Sequence of chain 4.A:
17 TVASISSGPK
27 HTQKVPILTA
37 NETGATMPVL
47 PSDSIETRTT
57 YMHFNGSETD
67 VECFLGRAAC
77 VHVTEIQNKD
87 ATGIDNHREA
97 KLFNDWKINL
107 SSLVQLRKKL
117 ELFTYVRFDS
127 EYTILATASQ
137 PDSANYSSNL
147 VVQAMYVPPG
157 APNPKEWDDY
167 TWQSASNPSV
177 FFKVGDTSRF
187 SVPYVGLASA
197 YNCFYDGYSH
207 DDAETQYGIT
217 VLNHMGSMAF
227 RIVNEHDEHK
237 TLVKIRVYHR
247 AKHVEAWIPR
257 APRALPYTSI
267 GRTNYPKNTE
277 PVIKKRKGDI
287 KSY

Binding-site contacts:
Ligand atom C4A contacts residue PRO174 of chain 4.A at 3.1 Å (hydrophobic).
Ligand atom N3A contacts residue ALA24 of chain 4.C at 3.8 Å.
Ligand atom O1 contacts residue LEU106 of chain 4.A at 3.7 Å.
Ligand atom C2A contacts residue PHE186 of chain 4.A at 3.3 Å (hydrophobic).
Ligand atom C5C contacts residue VAL191 of chain 4.A at 3.8 Å (hydrophobic).
Ligand atom C6B contacts residue TYR128 of chain 4.A at 3.3 Å (hydrophobic).
Ligand atom C4B contacts residue TYR152 of chain 4.A at 3.8 Å (hydrophobic).
Ligand atom N2 contacts residue LEU106 of chain 4.A at 3.8 Å.
Ligand atom C1B contacts residue TYR128 of chain 4.A at 3.6 Å (hydrophobic).
Ligand atom C1B contacts residue ILE104 of chain 4.A at 4.0 Å (hydrophobic).
Ligand atom C3C contacts residue TYR128 of chain 4.A at 3.4 Å (hydrophobic).
Ligand atom N3A contacts residue PHE186 of chain 4.A at 4.0 Å.
Ligand atom C5B contacts residue MET224 of chain 4.A at 3.8 Å (hydrophobic).
Ligand atom C4C contacts residue VAL188 of chain 4.A at 3.7 Å (hydrophobic).
Ligand atom C1C contacts residue TYR128 of chain 4.A at 3.7 Å (hydrophobic).
Ligand atom C4B contacts residue PHE186 of chain 4.A at 3.6 Å (hydrophobic).
Ligand atom C1C contacts residue LEU106 of chain 4.A at 3.8 Å (hydrophobic).
Ligand atom C2C contacts residue TYR197 of chain 4.A at 3.7 Å (hydrophobic).
Ligand atom C5A contacts residue VAL176 of chain 4.A at 3.6 Å (hydrophobic).
Ligand atom O1 contacts residue MET221 of chain 4.A at 3.9 Å.
Ligand atom C5B contacts residue PHE186 of chain 4.A at 3.9 Å (hydrophobic).
Ligand atom C4 contacts residue LEU106 of chain 4.A at 3.9 Å (hydrophobic).
Ligand atom O1A contacts residue PHE186 of chain 4.A at 3.0 Å.
Ligand atom C2A contacts residue TYR152 of chain 4.A at 3.6 Å (hydrophobic).
Ligand atom C1B contacts residue VAL188 of chain 4.A at 3.8 Å (hydrophobic).
Ligand atom C4 contacts residue TYR197 of chain 4.A at 3.8 Å (hydrophobic).
Ligand atom C6B contacts residue ILE104 of chain 4.A at 3.6 Å (hydrophobic).
Ligand atom N3A contacts residue PRO174 of chain 4.A at 3.7 Å.
Ligand atom C3B contacts residue TYR152 of chain 4.A at 3.7 Å (hydrophobic).
Ligand atom C5A contacts residue PHE186 of chain 4.A at 3.5 Å (hydrophobic).
Ligand atom C2B contacts residue VAL188 of chain 4.A at 3.5 Å (hydrophobic).
Ligand atom C3B contacts residue VAL188 of chain 4.A at 3.8 Å (hydrophobic).
Ligand atom C5 contacts residue LEU106 of chain 4.A at 3.8 Å (hydrophobic).
Ligand atom O1B contacts residue ILE104 of chain 4.A at 3.9 Å.
Ligand atom C4C contacts residue VAL191 of chain 4.A at 3.0 Å (hydrophobic).
Ligand atom N2 contacts residue ASN219 of chain 4.A at 3.8 Å.
Ligand atom C31 contacts residue ASN219 of chain 4.A at 3.3 Å.
Ligand atom C3 contacts residue ASN219 of chain 4.A at 4.0 Å.
Ligand atom O1B contacts residue TYR128 of chain 4.A at 3.4 Å (h-bond).
Ligand atom N3A contacts residue TYR152 of chain 4.A at 3.5 Å.

This protein binds this small molecule.
Small molecule (SMILES): Cc1cc(CCCCCOc2ccc(C3=NCCO3)cc2)on1

Sequence of chain 4.C:
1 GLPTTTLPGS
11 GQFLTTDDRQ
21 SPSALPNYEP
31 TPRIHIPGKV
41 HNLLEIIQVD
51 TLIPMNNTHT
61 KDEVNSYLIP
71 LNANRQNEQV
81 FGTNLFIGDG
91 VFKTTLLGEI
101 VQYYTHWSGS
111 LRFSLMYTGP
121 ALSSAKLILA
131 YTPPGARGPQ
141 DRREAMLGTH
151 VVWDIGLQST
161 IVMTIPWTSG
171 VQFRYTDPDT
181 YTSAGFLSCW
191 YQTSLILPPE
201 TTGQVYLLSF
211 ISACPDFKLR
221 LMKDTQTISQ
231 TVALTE